This small molecule binds to this protein.
Small molecule (SMILES): CC(=O)N[C@@H]1[C@@H](O)[C@H](O)[C@@H](CO)O[C@H]1O

Sequence of chain 1.D:
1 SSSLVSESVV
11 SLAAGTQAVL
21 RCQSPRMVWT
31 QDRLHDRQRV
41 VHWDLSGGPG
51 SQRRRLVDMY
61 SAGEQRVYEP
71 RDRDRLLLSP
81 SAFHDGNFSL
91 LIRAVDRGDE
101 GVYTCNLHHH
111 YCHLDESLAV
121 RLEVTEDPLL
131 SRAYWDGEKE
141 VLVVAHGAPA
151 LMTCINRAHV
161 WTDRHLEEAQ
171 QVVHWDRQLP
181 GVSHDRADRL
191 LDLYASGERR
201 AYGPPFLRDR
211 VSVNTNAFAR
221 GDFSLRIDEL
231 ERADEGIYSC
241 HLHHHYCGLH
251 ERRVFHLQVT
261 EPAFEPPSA

Binding-site contacts:
Ligand atom O6 contacts residue LEU91 of chain 1.D at 4.0 Å.
Ligand atom O5 contacts residue ASN87 of chain 1.D at 2.3 Å (h-bond).
Ligand atom C1 contacts residue ASN87 of chain 1.D at 1.4 Å.
Ligand atom C8 contacts residue ILE155 of chain 1.D at 3.7 Å (hydrophobic).
Ligand atom C6 contacts residue LEU91 of chain 1.D at 4.2 Å (hydrophobic).
Ligand atom N2 contacts residue ILE155 of chain 1.D at 4.1 Å.
Ligand atom C4 contacts residue ASN87 of chain 1.D at 4.2 Å.
Ligand atom C5 contacts residue LEU151 of chain 1.D at 3.8 Å (hydrophobic).
Ligand atom C5 contacts residue SER89 of chain 1.D at 3.3 Å.
Ligand atom C6 contacts residue SER89 of chain 1.D at 3.6 Å.
Ligand atom C3 contacts residue LEU151 of chain 1.D at 4.2 Å (hydrophobic).
Ligand atom C7 contacts residue ASN87 of chain 1.D at 3.8 Å.
Ligand atom O6 contacts residue LEU151 of chain 1.D at 3.4 Å.
Ligand atom C1 contacts residue SER89 of chain 1.D at 3.3 Å.
Ligand atom C4 contacts residue LEU151 of chain 1.D at 4.0 Å (hydrophobic).
Ligand atom C3 contacts residue ASN87 of chain 1.D at 3.8 Å.
Ligand atom C5 contacts residue ASN87 of chain 1.D at 3.7 Å.
Ligand atom C7 contacts residue ILE155 of chain 1.D at 4.3 Å (hydrophobic).
Ligand atom C6 contacts residue LEU151 of chain 1.D at 3.7 Å (hydrophobic).
Ligand atom N2 contacts residue ASN87 of chain 1.D at 2.9 Å (h-bond).
Ligand atom O7 contacts residue ASN87 of chain 1.D at 4.1 Å.
Ligand atom O6 contacts residue SER89 of chain 1.D at 2.8 Å (h-bond).
Ligand atom C2 contacts residue ASN87 of chain 1.D at 2.4 Å.
Ligand atom O4 contacts residue LEU151 of chain 1.D at 3.3 Å.
Ligand atom O5 contacts residue SER89 of chain 1.D at 2.8 Å (h-bond).